Sequence of chain 1.B:
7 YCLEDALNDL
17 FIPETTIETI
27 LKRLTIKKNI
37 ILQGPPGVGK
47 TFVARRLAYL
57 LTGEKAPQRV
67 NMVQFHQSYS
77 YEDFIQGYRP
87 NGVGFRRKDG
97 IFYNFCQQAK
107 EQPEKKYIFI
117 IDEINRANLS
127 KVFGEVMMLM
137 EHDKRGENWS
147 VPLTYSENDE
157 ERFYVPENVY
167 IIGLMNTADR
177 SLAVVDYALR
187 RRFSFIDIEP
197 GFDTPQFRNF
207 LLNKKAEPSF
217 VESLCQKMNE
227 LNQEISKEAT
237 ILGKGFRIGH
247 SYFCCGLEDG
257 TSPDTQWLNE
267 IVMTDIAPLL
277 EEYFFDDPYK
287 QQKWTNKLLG

Sequence of chain 1.C:
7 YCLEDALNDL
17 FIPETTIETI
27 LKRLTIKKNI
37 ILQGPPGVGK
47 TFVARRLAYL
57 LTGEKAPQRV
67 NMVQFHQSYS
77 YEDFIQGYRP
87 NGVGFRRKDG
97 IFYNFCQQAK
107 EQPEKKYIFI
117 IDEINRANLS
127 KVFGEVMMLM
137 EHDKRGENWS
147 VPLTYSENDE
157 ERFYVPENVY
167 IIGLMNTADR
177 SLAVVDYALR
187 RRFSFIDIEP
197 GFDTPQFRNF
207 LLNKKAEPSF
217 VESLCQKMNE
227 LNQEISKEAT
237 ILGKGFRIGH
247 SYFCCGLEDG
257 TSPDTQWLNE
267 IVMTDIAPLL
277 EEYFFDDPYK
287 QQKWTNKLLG

Binding-site contacts:
Ligand atom O6 contacts residue LEU16 of chain 1.B at 3.2 Å.
Ligand atom C2 contacts residue PHE48 of chain 1.B at 3.5 Å (hydrophobic).
Ligand atom O2G contacts residue ARG187 of chain 1.C at 3.0 Å (salt-bridge).
Ligand atom N1 contacts residue ASP15 of chain 1.B at 2.8 Å (salt-bridge).
Ligand atom O2B contacts residue THR47 of chain 1.B at 2.2 Å (h-bond).
Ligand atom N1 contacts residue PHE17 of chain 1.B at 3.4 Å.
Ligand atom N7 contacts residue HIS246 of chain 1.B at 3.0 Å (h-bond).
Ligand atom O3' contacts residue CYS251 of chain 1.B at 3.2 Å (h-bond).
Ligand atom PB contacts residue MG1 of chain 1.R at 2.6 Å.
Ligand atom N3B contacts residue MG1 of chain 1.R at 2.3 Å.
Ligand atom O1A contacts residue GLY45 of chain 1.B at 2.9 Å.
Ligand atom C8 contacts residue HIS246 of chain 1.B at 3.4 Å.
Ligand atom O1A contacts residue THR47 of chain 1.B at 2.6 Å (h-bond).
Ligand atom N2 contacts residue ASP15 of chain 1.B at 2.9 Å (salt-bridge).
Ligand atom N3 contacts residue PHE48 of chain 1.B at 3.5 Å.
Ligand atom O2A contacts residue LYS140 of chain 1.C at 2.7 Å (salt-bridge).
Ligand atom O4' contacts residue SER247 of chain 1.B at 3.1 Å.
Ligand atom O3G contacts residue GLU119 of chain 1.B at 3.4 Å (salt-bridge).
Ligand atom O3G contacts residue ARG188 of chain 1.C at 3.1 Å (salt-bridge).
Ligand atom O1G contacts residue PRO42 of chain 1.B at 3.2 Å.
Ligand atom O1B contacts residue LYS46 of chain 1.B at 2.5 Å (salt-bridge).
Ligand atom O2' contacts residue PHE48 of chain 1.B at 2.9 Å.
Ligand atom O1A contacts residue LYS46 of chain 1.B at 3.0 Å (salt-bridge).
Ligand atom O2A contacts residue MG1 of chain 1.R at 3.0 Å.
Ligand atom N3B contacts residue ARG187 of chain 1.C at 3.4 Å (salt-bridge).
Ligand atom C4' contacts residue SER247 of chain 1.B at 3.1 Å.
Ligand atom O2G contacts residue PRO42 of chain 1.B at 3.4 Å.
Ligand atom O2G contacts residue ARG188 of chain 1.C at 2.7 Å (salt-bridge).
Ligand atom PG contacts residue MG1 of chain 1.R at 2.6 Å.
Ligand atom O1A contacts residue PHE48 of chain 1.B at 2.5 Å (h-bond).
Ligand atom O3G contacts residue MG1 of chain 1.R at 2.0 Å.
Ligand atom C6 contacts residue PHE17 of chain 1.B at 3.3 Å (hydrophobic).
Ligand atom O1G contacts residue LYS46 of chain 1.B at 2.7 Å (salt-bridge).
Ligand atom O2A contacts residue THR47 of chain 1.B at 3.3 Å.
Ligand atom C8 contacts residue GLY45 of chain 1.B at 3.4 Å.
Ligand atom O6 contacts residue PHE17 of chain 1.B at 2.4 Å (h-bond).
Ligand atom C3' contacts residue ASP139 of chain 1.C at 3.3 Å.
Ligand atom O3A contacts residue GLY45 of chain 1.B at 3.3 Å (h-bond).
Ligand atom O2B contacts residue MG1 of chain 1.R at 1.9 Å.
Ligand atom O3' contacts residue ASP139 of chain 1.C at 3.2 Å (salt-bridge).

This protein binds this small molecule.
Small molecule (SMILES): Nc1nc2c(ncn2[C@@H]2O[C@H](CO[P](=O)(O)O[P](=O)(O)NP(=O)(O)O)[C@@H](O)[C@H]2O)c(=O)[nH]1